The small molecule below binds the protein below.
Small molecule (SMILES): CC(C)N1CCN(c2ccc(/C(=C(/CCCO)c3ccccc3)c3cccc(O)c3)cc2)CC1

Sequence of chain 1.B:
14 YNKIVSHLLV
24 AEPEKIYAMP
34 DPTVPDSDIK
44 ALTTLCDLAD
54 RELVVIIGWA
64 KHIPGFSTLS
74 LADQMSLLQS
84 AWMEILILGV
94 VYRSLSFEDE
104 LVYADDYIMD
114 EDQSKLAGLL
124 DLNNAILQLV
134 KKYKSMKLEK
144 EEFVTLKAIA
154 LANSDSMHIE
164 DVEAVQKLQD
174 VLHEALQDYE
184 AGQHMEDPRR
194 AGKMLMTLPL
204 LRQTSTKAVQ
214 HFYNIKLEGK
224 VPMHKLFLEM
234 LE

Binding-site contacts:
Ligand atom N07 contacts residue PHE215 of chain 1.B at 3.5 Å.
Ligand atom O23 contacts residue LEU51 of chain 1.B at 3.4 Å.
Ligand atom C21 contacts residue ILE90 of chain 1.B at 3.8 Å (hydrophobic).
Ligand atom C09 contacts residue PHE215 of chain 1.B at 3.9 Å (hydrophobic).
Ligand atom C31 contacts residue PHE215 of chain 1.B at 3.6 Å (hydrophobic).
Ligand atom C06 contacts residue CYS49 of chain 1.B at 3.9 Å (hydrophobic).
Ligand atom O28 contacts residue ASN126 of chain 1.B at 2.3 Å (h-bond).
Ligand atom C20 contacts residue VAL93 of chain 1.B at 3.4 Å (hydrophobic).
Ligand atom C26 contacts residue TYR106 of chain 1.B at 3.8 Å (hydrophobic).
Ligand atom N04 contacts residue ASP53 of chain 1.B at 3.0 Å (salt-bridge).
Ligand atom C15 contacts residue TRP85 of chain 1.B at 3.5 Å (hydrophobic).
Ligand atom C27 contacts residue ILE129 of chain 1.B at 3.6 Å (hydrophobic).
Ligand atom O23 contacts residue TYR106 of chain 1.B at 3.9 Å.
Ligand atom C32 contacts residue LEU220 of chain 1.B at 3.9 Å (hydrophobic).
Ligand atom C19 contacts residue TYR106 of chain 1.B at 3.8 Å (hydrophobic).
Ligand atom C03 contacts residue ASP53 of chain 1.B at 3.7 Å.
Ligand atom C06 contacts residue ASP53 of chain 1.B at 3.8 Å.
Ligand atom C09 contacts residue ASP53 of chain 1.B at 3.9 Å.
Ligand atom C27 contacts residue LEU125 of chain 1.B at 3.8 Å (hydrophobic).
Ligand atom C08 contacts residue PHE215 of chain 1.B at 3.8 Å (hydrophobic).
Ligand atom C11 contacts residue CYS49 of chain 1.B at 3.9 Å (hydrophobic).
Ligand atom O23 contacts residue GLU55 of chain 1.B at 3.9 Å.
Ligand atom C30 contacts residue MET86 of chain 1.B at 3.7 Å (hydrophobic).
Ligand atom O28 contacts residue ILE129 of chain 1.B at 3.2 Å.
Ligand atom C27 contacts residue TYR106 of chain 1.B at 3.2 Å (hydrophobic).
Ligand atom C31 contacts residue ALA211 of chain 1.B at 3.6 Å (hydrophobic).
Ligand atom C32 contacts residue HIS214 of chain 1.B at 3.6 Å.
Ligand atom C20 contacts residue LEU89 of chain 1.B at 3.5 Å (hydrophobic).
Ligand atom C14 contacts residue ALA52 of chain 1.B at 3.8 Å (hydrophobic).
Ligand atom C01 contacts residue LEU220 of chain 1.B at 3.4 Å (hydrophobic).
Ligand atom C15 contacts residue ALA52 of chain 1.B at 3.6 Å (hydrophobic).
Ligand atom C25 contacts residue TYR106 of chain 1.B at 3.4 Å (hydrophobic).
Ligand atom O28 contacts residue TYR106 of chain 1.B at 2.1 Å (h-bond).
Ligand atom C21 contacts residue VAL93 of chain 1.B at 3.9 Å (hydrophobic).
Ligand atom C10 contacts residue ALA52 of chain 1.B at 3.9 Å (hydrophobic).
Ligand atom C05 contacts residue ASP53 of chain 1.B at 3.5 Å.
Ligand atom C21 contacts residue LEU89 of chain 1.B at 3.3 Å (hydrophobic).
Ligand atom C27 contacts residue ASN126 of chain 1.B at 2.9 Å.
Ligand atom C14 contacts residue MET86 of chain 1.B at 3.8 Å (hydrophobic).
Ligand atom C02 contacts residue ASP53 of chain 1.B at 3.4 Å.